Sequence of chain 1.E:
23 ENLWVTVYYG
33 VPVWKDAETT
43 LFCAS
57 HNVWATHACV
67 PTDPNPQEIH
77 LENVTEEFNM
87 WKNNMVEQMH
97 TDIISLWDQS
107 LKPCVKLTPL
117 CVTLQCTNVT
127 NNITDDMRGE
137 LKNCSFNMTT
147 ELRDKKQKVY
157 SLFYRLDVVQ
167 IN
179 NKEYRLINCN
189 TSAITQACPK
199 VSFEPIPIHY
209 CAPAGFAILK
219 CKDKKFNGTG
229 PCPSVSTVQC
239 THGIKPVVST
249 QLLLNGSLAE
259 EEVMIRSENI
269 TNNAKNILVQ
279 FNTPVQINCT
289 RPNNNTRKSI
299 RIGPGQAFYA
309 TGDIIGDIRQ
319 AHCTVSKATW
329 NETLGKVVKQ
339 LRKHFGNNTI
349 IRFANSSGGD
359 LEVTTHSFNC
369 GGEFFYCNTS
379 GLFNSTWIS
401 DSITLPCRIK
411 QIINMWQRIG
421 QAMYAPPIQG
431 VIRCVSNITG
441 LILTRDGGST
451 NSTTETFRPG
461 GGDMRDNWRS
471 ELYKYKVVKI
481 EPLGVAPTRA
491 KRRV

Binding-site contacts:
Ligand atom C1 contacts residue ARG433 of chain 1.E at 3.7 Å.
Ligand atom O3 contacts residue GLN284 of chain 1.E at 4.3 Å.
Ligand atom C4 contacts residue ASN286 of chain 1.E at 4.3 Å.
Ligand atom N2 contacts residue GLN284 of chain 1.E at 3.3 Å (h-bond).
Ligand atom C6 contacts residue ARG433 of chain 1.E at 3.4 Å.
Ligand atom C5 contacts residue ASN286 of chain 1.E at 3.7 Å.
Ligand atom N2 contacts residue ASN286 of chain 1.E at 2.8 Å (h-bond).
Ligand atom O7 contacts residue ASN286 of chain 1.E at 3.4 Å (h-bond).
Ligand atom C8 contacts residue ASN286 of chain 1.E at 4.4 Å.
Ligand atom C8 contacts residue GLN284 of chain 1.E at 3.5 Å.
Ligand atom C7 contacts residue GLN284 of chain 1.E at 4.1 Å.
Ligand atom O6 contacts residue ARG433 of chain 1.E at 3.9 Å.
Ligand atom O5 contacts residue ARG433 of chain 1.E at 2.8 Å (salt-bridge).
Ligand atom C3 contacts residue GLN284 of chain 1.E at 4.1 Å.
Ligand atom C7 contacts residue ASN286 of chain 1.E at 3.3 Å.
Ligand atom C1 contacts residue ASN286 of chain 1.E at 1.4 Å.
Ligand atom C3 contacts residue ASN286 of chain 1.E at 3.8 Å.
Ligand atom C2 contacts residue GLN284 of chain 1.E at 4.2 Å.
Ligand atom C2 contacts residue ASN286 of chain 1.E at 2.5 Å.
Ligand atom O5 contacts residue ASN286 of chain 1.E at 2.4 Å (h-bond).
Ligand atom C5 contacts residue ARG433 of chain 1.E at 3.5 Å.

A small-molecule ligand and the protein it binds are described below.
Small molecule (SMILES): CC(=O)N[C@@H]1[C@@H](O)[C@H](O)[C@@H](CO)O[C@H]1O